Sequence of chain 2.E:
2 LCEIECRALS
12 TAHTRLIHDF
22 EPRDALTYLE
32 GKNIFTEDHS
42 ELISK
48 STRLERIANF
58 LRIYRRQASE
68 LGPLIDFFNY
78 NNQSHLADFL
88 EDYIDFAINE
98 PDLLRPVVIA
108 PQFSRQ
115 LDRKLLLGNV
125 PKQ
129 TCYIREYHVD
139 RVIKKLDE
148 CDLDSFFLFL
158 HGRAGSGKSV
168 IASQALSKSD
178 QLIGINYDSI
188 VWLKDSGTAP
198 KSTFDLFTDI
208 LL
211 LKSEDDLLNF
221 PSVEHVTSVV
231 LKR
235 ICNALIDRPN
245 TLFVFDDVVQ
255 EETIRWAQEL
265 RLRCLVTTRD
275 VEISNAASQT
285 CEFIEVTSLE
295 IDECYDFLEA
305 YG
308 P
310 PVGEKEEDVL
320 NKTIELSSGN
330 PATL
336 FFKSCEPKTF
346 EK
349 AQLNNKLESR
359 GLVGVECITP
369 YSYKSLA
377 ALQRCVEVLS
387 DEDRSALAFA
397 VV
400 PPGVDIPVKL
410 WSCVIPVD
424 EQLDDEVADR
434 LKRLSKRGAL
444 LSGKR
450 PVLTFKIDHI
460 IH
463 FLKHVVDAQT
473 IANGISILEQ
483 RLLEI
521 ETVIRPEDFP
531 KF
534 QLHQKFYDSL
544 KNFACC

This small molecule binds to this protein.
Small molecule (SMILES): C[Se]CC[C@H](N)C(=O)N[C@@H](Cc1ccccc1)C(=O)N[C@@H](CC(N)=O)C(=O)N[C@@H](Cc1ccccc1)C(=O)N[C@H](C=O)CC(C)C

Binding-site contacts:
Ligand atom CD1 contacts residue GLU383 of chain 2.E at 3.5 Å.
Ligand atom CB contacts residue GLU383 of chain 2.E at 3.5 Å.
Ligand atom CZ contacts residue VAL382 of chain 2.E at 3.6 Å (hydrophobic).
Ligand atom CG contacts residue VAL467 of chain 2.E at 4.2 Å (hydrophobic).
Ligand atom O contacts residue GLN379 of chain 2.E at 3.0 Å (h-bond).
Ligand atom CA contacts residue VAL467 of chain 2.E at 3.9 Å (hydrophobic).
Ligand atom CA contacts residue THR472 of chain 2.E at 4.2 Å.
Ligand atom CA contacts residue GLN379 of chain 2.E at 4.2 Å.
Ligand atom CG contacts residue GLU383 of chain 2.E at 3.9 Å.
Ligand atom CE contacts residue SER391 of chain 2.E at 3.7 Å.
Ligand atom CB contacts residue THR472 of chain 2.E at 3.8 Å.
Ligand atom CA contacts residue VAL467 of chain 2.E at 3.5 Å (hydrophobic).
Ligand atom CE1 contacts residue VAL467 of chain 2.E at 3.7 Å (hydrophobic).
Ligand atom CD2 contacts residue VAL382 of chain 2.E at 3.7 Å (hydrophobic).
Ligand atom CD2 contacts residue GLU383 of chain 2.E at 3.9 Å.
Ligand atom CE2 contacts residue ARG390 of chain 2.E at 3.3 Å.
Ligand atom O contacts residue ASP469 of chain 2.E at 2.6 Å (salt-bridge).
Ligand atom CD1 contacts residue VAL468 of chain 2.E at 4.3 Å (hydrophobic).
Ligand atom C contacts residue GLN379 of chain 2.E at 2.9 Å.
Ligand atom CD1 contacts residue VAL467 of chain 2.E at 3.6 Å (hydrophobic).
Ligand atom O contacts residue VAL468 of chain 2.E at 3.4 Å.
Ligand atom CE1 contacts residue VAL468 of chain 2.E at 4.0 Å (hydrophobic).
Ligand atom CE1 contacts residue VAL382 of chain 2.E at 3.7 Å (hydrophobic).
Ligand atom CD1 contacts residue VAL382 of chain 2.E at 4.1 Å (hydrophobic).
Ligand atom CD2 contacts residue VAL382 of chain 2.E at 4.2 Å (hydrophobic).
Ligand atom CE2 contacts residue ALA394 of chain 2.E at 3.6 Å (hydrophobic).
Ligand atom CZ contacts residue ALA394 of chain 2.E at 3.9 Å (hydrophobic).
Ligand atom CB contacts residue VAL467 of chain 2.E at 3.2 Å (hydrophobic).
Ligand atom CA contacts residue ASP469 of chain 2.E at 3.5 Å.
Ligand atom O contacts residue VAL467 of chain 2.E at 4.2 Å.
Ligand atom CZ contacts residue ARG390 of chain 2.E at 4.0 Å.
Ligand atom CD2 contacts residue ALA394 of chain 2.E at 4.3 Å (hydrophobic).
Ligand atom SE contacts residue ALA394 of chain 2.E at 3.8 Å.
Ligand atom C contacts residue ASP469 of chain 2.E at 3.6 Å.
Ligand atom CE contacts residue ARG390 of chain 2.E at 4.0 Å.
Ligand atom C contacts residue VAL467 of chain 2.E at 3.7 Å (hydrophobic).
Ligand atom CE2 contacts residue VAL382 of chain 2.E at 3.9 Å (hydrophobic).
Ligand atom CD2 contacts residue ARG390 of chain 2.E at 4.0 Å.
Ligand atom N contacts residue VAL467 of chain 2.E at 2.8 Å (h-bond).
Ligand atom O contacts residue THR472 of chain 2.E at 4.3 Å.